The small molecule below binds the protein below.
Small molecule (SMILES): CC(=O)N[C@H]1[C@H](O[C@H]2[C@H](O)[C@@H](NC(C)=O)CO[C@@H]2CO)O[C@H](CO)[C@@H](O)[C@@H]1O

Binding-site contacts:
Ligand atom C8 contacts residue VAL37 of chain 1.L at 4.1 Å (hydrophobic).
Ligand atom N2 contacts residue ASN13 of chain 1.L at 3.0 Å (h-bond).
Ligand atom C8 contacts residue GLY9 of chain 1.L at 3.7 Å.
Ligand atom C4 contacts residue ASN13 of chain 1.L at 4.2 Å.
Ligand atom C1 contacts residue ASN13 of chain 1.L at 1.4 Å.
Ligand atom C7 contacts residue ASN13 of chain 1.L at 3.3 Å.
Ligand atom C8 contacts residue PHE8 of chain 1.L at 4.0 Å (hydrophobic).
Ligand atom O7 contacts residue ASN13 of chain 1.L at 2.9 Å (h-bond).
Ligand atom O5 contacts residue ASN13 of chain 1.L at 2.3 Å (h-bond).
Ligand atom O7 contacts residue GLY9 of chain 1.L at 2.4 Å.
Ligand atom C3 contacts residue ASN13 of chain 1.L at 3.8 Å.
Ligand atom C7 contacts residue GLY9 of chain 1.L at 3.4 Å.
Ligand atom C5 contacts residue ASN13 of chain 1.L at 3.6 Å.
Ligand atom C2 contacts residue ASN13 of chain 1.L at 2.5 Å.
Ligand atom O3 contacts residue VAL37 of chain 1.L at 4.0 Å.
Ligand atom C7 contacts residue PHE8 of chain 1.L at 4.3 Å (hydrophobic).
Ligand atom O7 contacts residue PHE8 of chain 1.L at 3.8 Å.

Sequence of chain 1.L:
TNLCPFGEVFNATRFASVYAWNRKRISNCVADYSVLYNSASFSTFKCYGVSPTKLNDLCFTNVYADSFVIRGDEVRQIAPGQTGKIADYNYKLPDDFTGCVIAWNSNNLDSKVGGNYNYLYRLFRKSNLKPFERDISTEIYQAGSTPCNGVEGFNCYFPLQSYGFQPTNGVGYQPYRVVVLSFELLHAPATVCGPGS